Sequence of chain 2.A:
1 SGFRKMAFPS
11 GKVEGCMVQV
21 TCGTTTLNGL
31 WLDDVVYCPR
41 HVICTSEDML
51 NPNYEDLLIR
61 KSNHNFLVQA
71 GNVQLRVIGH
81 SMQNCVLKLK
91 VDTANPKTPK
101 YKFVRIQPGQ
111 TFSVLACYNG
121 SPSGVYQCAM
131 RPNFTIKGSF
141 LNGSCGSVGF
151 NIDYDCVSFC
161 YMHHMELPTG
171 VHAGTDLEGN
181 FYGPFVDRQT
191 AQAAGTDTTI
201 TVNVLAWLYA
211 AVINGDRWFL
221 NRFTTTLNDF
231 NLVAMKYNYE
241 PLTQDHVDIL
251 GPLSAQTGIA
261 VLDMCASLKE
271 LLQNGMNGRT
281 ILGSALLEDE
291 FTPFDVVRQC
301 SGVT

This protein binds this small molecule.
Small molecule (SMILES): CC[C@H](C(=O)Nc1cnncc1C)c1cccc(Cl)c1

Binding-site contacts:
Ligand atom O contacts residue GLU166 of chain 2.A at 2.9 Å (salt-bridge).
Ligand atom C14 contacts residue HIS164 of chain 2.A at 3.4 Å.
Ligand atom C12 contacts residue MET49 of chain 2.A at 3.3 Å (hydrophobic).
Ligand atom C12 contacts residue MET165 of chain 2.A at 3.5 Å (hydrophobic).
Ligand atom N1 contacts residue GLU166 of chain 2.A at 3.8 Å.
Ligand atom C3 contacts residue GLU166 of chain 2.A at 3.8 Å.
Ligand atom N1 contacts residue PHE140 of chain 2.A at 3.5 Å.
Ligand atom N contacts residue CYS145 of chain 2.A at 3.7 Å.
Ligand atom C6 contacts residue LEU141 of chain 2.A at 3.8 Å (hydrophobic).
Ligand atom CL contacts residue MET165 of chain 2.A at 3.8 Å.
Ligand atom N2 contacts residue PHE140 of chain 2.A at 2.9 Å (h-bond).
Ligand atom C11 contacts residue MET49 of chain 2.A at 3.6 Å (hydrophobic).
Ligand atom CL contacts residue HIS164 of chain 2.A at 3.6 Å.
Ligand atom C11 contacts residue GLN189 of chain 2.A at 3.5 Å.
Ligand atom C5 contacts residue CYS145 of chain 2.A at 3.8 Å (hydrophobic).
Ligand atom C7 contacts residue GLU166 of chain 2.A at 4.0 Å.
Ligand atom C14 contacts residue HIS41 of chain 2.A at 3.9 Å.
Ligand atom C12 contacts residue ARG188 of chain 2.A at 3.6 Å.
Ligand atom N1 contacts residue LEU141 of chain 2.A at 3.9 Å.
Ligand atom C5 contacts residue HIS163 of chain 2.A at 3.2 Å.
Ligand atom C6 contacts residue ASN142 of chain 2.A at 3.9 Å.
Ligand atom C13 contacts residue MET49 of chain 2.A at 3.5 Å (hydrophobic).
Ligand atom C6 contacts residue PHE140 of chain 2.A at 3.7 Å (hydrophobic).
Ligand atom C11 contacts residue ARG188 of chain 2.A at 3.7 Å.
Ligand atom C1 contacts residue HIS41 of chain 2.A at 3.8 Å.
Ligand atom C12 contacts residue ASP187 of chain 2.A at 4.0 Å.
Ligand atom C6 contacts residue GLU166 of chain 2.A at 3.3 Å.
Ligand atom CL contacts residue ASP187 of chain 2.A at 3.2 Å.
Ligand atom O contacts residue MET165 of chain 2.A at 3.6 Å.
Ligand atom C13 contacts residue MET165 of chain 2.A at 3.7 Å (hydrophobic).
Ligand atom C5 contacts residue GLU166 of chain 2.A at 4.0 Å.
Ligand atom C5 contacts residue SER144 of chain 2.A at 4.0 Å.
Ligand atom C12 contacts residue GLN189 of chain 2.A at 4.0 Å.
Ligand atom C13 contacts residue HIS164 of chain 2.A at 3.9 Å.
Ligand atom CL contacts residue HIS41 of chain 2.A at 3.4 Å.
Ligand atom N2 contacts residue LEU141 of chain 2.A at 3.8 Å.
Ligand atom N1 contacts residue HIS163 of chain 2.A at 3.1 Å (h-bond).
Ligand atom C10 contacts residue GLN189 of chain 2.A at 3.2 Å.
Ligand atom N1 contacts residue SER144 of chain 2.A at 3.6 Å.
Ligand atom N2 contacts residue GLU166 of chain 2.A at 3.6 Å.

Sequence of chain 1.A:
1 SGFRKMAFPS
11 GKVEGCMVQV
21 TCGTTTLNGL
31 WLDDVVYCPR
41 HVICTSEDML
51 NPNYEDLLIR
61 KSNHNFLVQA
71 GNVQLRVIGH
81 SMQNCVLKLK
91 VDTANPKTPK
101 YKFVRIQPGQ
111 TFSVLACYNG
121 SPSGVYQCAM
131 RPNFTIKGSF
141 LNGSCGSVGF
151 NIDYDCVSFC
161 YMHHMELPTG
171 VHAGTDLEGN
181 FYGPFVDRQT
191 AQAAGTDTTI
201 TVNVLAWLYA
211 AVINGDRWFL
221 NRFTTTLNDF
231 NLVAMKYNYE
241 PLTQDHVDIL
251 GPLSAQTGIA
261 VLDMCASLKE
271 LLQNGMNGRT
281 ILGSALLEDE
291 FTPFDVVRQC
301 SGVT